Sequence of chain 1.A:
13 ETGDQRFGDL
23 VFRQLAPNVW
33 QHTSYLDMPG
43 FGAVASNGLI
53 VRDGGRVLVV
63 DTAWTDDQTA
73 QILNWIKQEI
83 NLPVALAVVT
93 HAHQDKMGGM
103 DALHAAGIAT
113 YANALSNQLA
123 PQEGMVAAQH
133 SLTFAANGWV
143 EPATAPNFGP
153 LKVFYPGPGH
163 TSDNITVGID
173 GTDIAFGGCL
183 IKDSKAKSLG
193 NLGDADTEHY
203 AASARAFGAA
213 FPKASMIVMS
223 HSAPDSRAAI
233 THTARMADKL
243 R

A protein and the small-molecule ligand that binds it are described below.
Small molecule (SMILES): CC1=C(S[C@@H]2CN[C@H](C(=O)N(C)C)C2)C(C(=O)O)=N[C@H]1[C@H](C(=O)O)[C@@H](C)O

Binding-site contacts:
Ligand atom CAP contacts residue ZN1 of chain 1.D at 3.3 Å.
Ligand atom CAA contacts residue TRP66 of chain 1.A at 3.5 Å (hydrophobic).
Ligand atom OAH contacts residue ZN1 of chain 1.D at 3.0 Å.
Ligand atom CG contacts residue HIS223 of chain 1.A at 3.7 Å.
Ligand atom OAF contacts residue HIS162 of chain 1.A at 3.1 Å (h-bond).
Ligand atom OAI contacts residue HIS95 of chain 1.A at 3.3 Å (h-bond).
Ligand atom OAJ contacts residue GLN96 of chain 1.A at 3.7 Å.
Ligand atom OAH contacts residue CYS181 of chain 1.A at 3.4 Å.
Ligand atom OAF contacts residue HIS95 of chain 1.A at 2.7 Å (h-bond).
Ligand atom CAP contacts residue HIS162 of chain 1.A at 3.8 Å.
Ligand atom OAF contacts residue ZN1 of chain 1.D at 3.3 Å.
Ligand atom OAH contacts residue HIS162 of chain 1.A at 2.9 Å.
Ligand atom N contacts residue HIS223 of chain 1.A at 3.6 Å.
Ligand atom CAT contacts residue HIS223 of chain 1.A at 3.7 Å.
Ligand atom OAE contacts residue GLY192 of chain 1.A at 3.4 Å.
Ligand atom OAF contacts residue HIS93 of chain 1.A at 3.8 Å.
Ligand atom OAE contacts residue ASN193 of chain 1.A at 3.5 Å (h-bond).
Ligand atom NAN contacts residue HIS223 of chain 1.A at 3.1 Å (h-bond).
Ligand atom CAS contacts residue ZN1 of chain 1.D at 2.9 Å.
Ligand atom NAN contacts residue ZN1 of chain 1.D at 2.1 Å.
Ligand atom OAJ contacts residue HIS95 of chain 1.A at 3.4 Å.
Ligand atom CAQ contacts residue HIS162 of chain 1.A at 3.7 Å.
Ligand atom CAZ contacts residue HIS223 of chain 1.A at 3.7 Å.
Ligand atom OAF contacts residue ZN1 of chain 1.C at 2.0 Å.
Ligand atom OAJ contacts residue ASP97 of chain 1.A at 2.8 Å (salt-bridge).
Ligand atom CAQ contacts residue HIS95 of chain 1.A at 3.2 Å.
Ligand atom CAP contacts residue LYS184 of chain 1.A at 3.8 Å.
Ligand atom CAP contacts residue HIS223 of chain 1.A at 3.7 Å.
Ligand atom CAZ contacts residue ASP97 of chain 1.A at 3.5 Å.
Ligand atom OAI contacts residue ZN1 of chain 1.C at 3.4 Å.
Ligand atom CAV contacts residue HIS223 of chain 1.A at 3.9 Å.
Ligand atom OAE contacts residue LYS184 of chain 1.A at 3.1 Å (salt-bridge).
Ligand atom CAQ contacts residue ZN1 of chain 1.C at 3.0 Å.
Ligand atom CAZ contacts residue ZN1 of chain 1.D at 3.0 Å.
Ligand atom OAH contacts residue LYS184 of chain 1.A at 3.6 Å (salt-bridge).
Ligand atom OAI contacts residue ASN193 of chain 1.A at 2.8 Å (h-bond).
Ligand atom NAN contacts residue ASP97 of chain 1.A at 3.5 Å (salt-bridge).
Ligand atom OAI contacts residue HIS162 of chain 1.A at 3.4 Å.
Ligand atom CAT contacts residue ZN1 of chain 1.D at 3.8 Å.
Ligand atom CAS contacts residue HIS223 of chain 1.A at 3.3 Å.